Binding-site contacts:
Ligand atom F1 contacts residue HIS516 of chain 1.A at 3.4 Å.
Ligand atom C4 contacts residue ARG530 of chain 1.A at 3.7 Å.
Ligand atom C4 contacts residue TRP529 of chain 1.A at 3.6 Å (hydrophobic).
Ligand atom O3 contacts residue TRP529 of chain 1.A at 3.5 Å.
Ligand atom N2 contacts residue MET225 of chain 1.A at 3.0 Å (h-bond).
Ligand atom C5 contacts residue TRP529 of chain 1.A at 3.7 Å (hydrophobic).
Ligand atom C18 contacts residue GLY193 of chain 1.A at 3.8 Å.
Ligand atom C7 contacts residue ALA533 of chain 1.A at 3.5 Å (hydrophobic).
Ligand atom C14 contacts residue HIS516 of chain 1.A at 3.7 Å.
Ligand atom C14 contacts residue GLU44 of chain 1.A at 3.7 Å.
Ligand atom O2 contacts residue LYS526 of chain 1.A at 3.5 Å.
Ligand atom C2 contacts residue GLU44 of chain 1.A at 3.7 Å.
Ligand atom C20 contacts residue HIS516 of chain 1.A at 3.6 Å.
Ligand atom F3 contacts residue MET534 of chain 1.A at 3.5 Å.
Ligand atom O1 contacts residue ARG537 of chain 1.A at 3.1 Å (salt-bridge).
Ligand atom N1 contacts residue ARG227 of chain 1.A at 3.6 Å.
Ligand atom F2 contacts residue HIS516 of chain 1.A at 2.9 Å.
Ligand atom C12 contacts residue ALA533 of chain 1.A at 3.5 Å (hydrophobic).
Ligand atom C7 contacts residue GLU44 of chain 1.A at 3.7 Å.
Ligand atom N1 contacts residue PRO41 of chain 1.A at 3.3 Å.
Ligand atom F3 contacts residue ALA533 of chain 1.A at 3.0 Å.
Ligand atom C11 contacts residue ALA533 of chain 1.A at 3.7 Å (hydrophobic).
Ligand atom N2 contacts residue ARG227 of chain 1.A at 3.4 Å (salt-bridge).
Ligand atom N2 contacts residue ASN221 of chain 1.A at 3.6 Å.
Ligand atom C8 contacts residue GLU44 of chain 1.A at 3.6 Å.
Ligand atom C8 contacts residue ALA533 of chain 1.A at 3.6 Å (hydrophobic).
Ligand atom C3 contacts residue GLU44 of chain 1.A at 3.3 Å.
Ligand atom C9 contacts residue GLU44 of chain 1.A at 3.6 Å.
Ligand atom C17 contacts residue PRO41 of chain 1.A at 3.5 Å (hydrophobic).
Ligand atom C3 contacts residue ARG530 of chain 1.A at 3.6 Å.
Ligand atom N2 contacts residue GLY193 of chain 1.A at 2.7 Å (h-bond).
Ligand atom C11 contacts residue VAL40 of chain 1.A at 3.7 Å (hydrophobic).
Ligand atom C16 contacts residue ARG227 of chain 1.A at 3.7 Å.
Ligand atom C17 contacts residue GLY193 of chain 1.A at 3.7 Å.
Ligand atom F3 contacts residue ARG537 of chain 1.A at 3.4 Å.
Ligand atom O2 contacts residue TRP529 of chain 1.A at 3.5 Å.
Ligand atom C12 contacts residue VAL40 of chain 1.A at 3.7 Å (hydrophobic).
Ligand atom F1 contacts residue ARG537 of chain 1.A at 3.0 Å.
Ligand atom F2 contacts residue MET534 of chain 1.A at 3.7 Å.
Ligand atom S1 contacts residue TRP529 of chain 1.A at 3.7 Å.

The protein below binds the small molecule below.
Small molecule (SMILES): C[C@](O)(c1ccc(-c2ccc(S(=O)(=O)c3ccc(N)nc3)cc2)cc1)C(F)(F)F

Sequence of chain 1.A:
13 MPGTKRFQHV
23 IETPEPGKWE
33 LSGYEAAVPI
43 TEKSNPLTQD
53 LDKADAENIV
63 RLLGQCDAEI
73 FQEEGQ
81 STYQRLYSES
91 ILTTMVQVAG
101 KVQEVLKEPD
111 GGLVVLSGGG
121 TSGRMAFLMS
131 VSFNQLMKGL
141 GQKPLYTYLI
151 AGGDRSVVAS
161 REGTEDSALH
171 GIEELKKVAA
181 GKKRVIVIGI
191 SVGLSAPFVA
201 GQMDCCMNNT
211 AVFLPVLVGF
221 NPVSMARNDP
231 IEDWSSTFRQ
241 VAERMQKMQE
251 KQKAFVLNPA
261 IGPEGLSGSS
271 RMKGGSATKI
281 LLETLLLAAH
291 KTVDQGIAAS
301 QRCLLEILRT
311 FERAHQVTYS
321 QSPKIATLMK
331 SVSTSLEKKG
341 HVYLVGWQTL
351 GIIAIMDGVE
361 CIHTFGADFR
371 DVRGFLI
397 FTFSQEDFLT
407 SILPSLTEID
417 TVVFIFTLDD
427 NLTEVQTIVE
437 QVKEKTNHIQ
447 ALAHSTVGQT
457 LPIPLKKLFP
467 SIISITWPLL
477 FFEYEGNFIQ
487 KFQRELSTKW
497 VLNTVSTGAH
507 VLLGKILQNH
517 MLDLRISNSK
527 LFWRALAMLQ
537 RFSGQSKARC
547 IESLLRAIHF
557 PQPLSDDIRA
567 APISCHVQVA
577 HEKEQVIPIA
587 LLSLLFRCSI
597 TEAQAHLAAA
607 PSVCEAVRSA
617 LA